This protein binds this small molecule.
Small molecule (SMILES): CC(=O)N[C@@H]1[C@@H](O)[C@H](O)[C@@H](CO)O[C@H]1O

Binding-site contacts:
Ligand atom O5 contacts residue ASN113 of chain 1.B at 3.1 Å.
Ligand atom C5 contacts residue ASN113 of chain 1.B at 3.9 Å.
Ligand atom O7 contacts residue ASN125 of chain 1.B at 3.9 Å.
Ligand atom O6 contacts residue LYS115 of chain 1.B at 3.3 Å.
Ligand atom C3 contacts residue ASN125 of chain 1.B at 3.6 Å.
Ligand atom C2 contacts residue ASN125 of chain 1.B at 2.2 Å.
Ligand atom C6 contacts residue ASN113 of chain 1.B at 4.0 Å.
Ligand atom C7 contacts residue ASN125 of chain 1.B at 3.4 Å.
Ligand atom C1 contacts residue ASN113 of chain 1.B at 3.7 Å.
Ligand atom O6 contacts residue GLU151 of chain 1.B at 4.3 Å.
Ligand atom N2 contacts residue HIS42 of chain 1.B at 3.9 Å.
Ligand atom C5 contacts residue ASN125 of chain 1.B at 3.6 Å.
Ligand atom C8 contacts residue ASN125 of chain 1.B at 3.9 Å.
Ligand atom C1 contacts residue ASN125 of chain 1.B at 1.4 Å.
Ligand atom O6 contacts residue ASN113 of chain 1.B at 4.0 Å.
Ligand atom O5 contacts residue ASN125 of chain 1.B at 2.4 Å (h-bond).
Ligand atom N2 contacts residue ASN125 of chain 1.B at 2.7 Å (h-bond).
Ligand atom C7 contacts residue HIS42 of chain 1.B at 4.1 Å.
Ligand atom C4 contacts residue ASN125 of chain 1.B at 4.1 Å.
Ligand atom C8 contacts residue HIS42 of chain 1.B at 3.3 Å.

Sequence of chain 1.B:
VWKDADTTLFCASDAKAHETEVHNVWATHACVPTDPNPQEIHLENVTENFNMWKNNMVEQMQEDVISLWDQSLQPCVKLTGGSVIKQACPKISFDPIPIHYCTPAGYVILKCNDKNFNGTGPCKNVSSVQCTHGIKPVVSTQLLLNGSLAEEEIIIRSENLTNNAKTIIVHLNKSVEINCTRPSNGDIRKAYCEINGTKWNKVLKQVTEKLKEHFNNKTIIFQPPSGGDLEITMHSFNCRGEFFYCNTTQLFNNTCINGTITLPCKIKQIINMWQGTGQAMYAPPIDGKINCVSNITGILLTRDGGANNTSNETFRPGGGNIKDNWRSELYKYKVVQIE